Sequence of chain 1.A:
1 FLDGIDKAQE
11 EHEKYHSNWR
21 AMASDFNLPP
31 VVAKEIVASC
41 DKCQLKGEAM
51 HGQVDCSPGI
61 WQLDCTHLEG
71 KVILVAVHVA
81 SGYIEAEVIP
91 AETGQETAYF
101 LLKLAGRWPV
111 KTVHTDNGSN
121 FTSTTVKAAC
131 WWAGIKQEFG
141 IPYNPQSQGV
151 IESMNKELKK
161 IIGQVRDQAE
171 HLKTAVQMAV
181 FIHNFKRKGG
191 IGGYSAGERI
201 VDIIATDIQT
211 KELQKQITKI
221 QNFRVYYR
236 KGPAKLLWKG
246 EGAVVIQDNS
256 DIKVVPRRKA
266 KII

Binding-site contacts:
Ligand atom CAU contacts residue PRO145 of chain 1.A at 3.6 Å (hydrophobic).
Ligand atom CAW contacts residue MG1 of chain 1.P at 2.9 Å.
Ligand atom CAR contacts residue PRO145 of chain 1.A at 3.8 Å (hydrophobic).
Ligand atom OAE contacts residue MG1 of chain 1.O at 2.2 Å.
Ligand atom FAG contacts residue PRO145 of chain 1.A at 4.0 Å.
Ligand atom CAH contacts residue PRO145 of chain 1.A at 4.1 Å (hydrophobic).
Ligand atom CAH contacts residue GLN146 of chain 1.A at 3.8 Å.
Ligand atom CAW contacts residue GLU152 of chain 1.A at 3.8 Å.
Ligand atom OAC contacts residue MG1 of chain 1.O at 2.0 Å.
Ligand atom CAS contacts residue MG1 of chain 1.O at 3.1 Å.
Ligand atom OAD contacts residue ASP64 of chain 1.A at 4.1 Å.
Ligand atom OAQ contacts residue TYR143 of chain 1.A at 3.9 Å.
Ligand atom CAT contacts residue PRO145 of chain 1.A at 3.8 Å (hydrophobic).
Ligand atom OAE contacts residue GLU152 of chain 1.A at 3.2 Å (salt-bridge).
Ligand atom CAM contacts residue GLY118 of chain 1.A at 3.9 Å.
Ligand atom NBC contacts residue MG1 of chain 1.O at 4.2 Å.
Ligand atom OAD contacts residue MG1 of chain 1.P at 2.2 Å.
Ligand atom CAJ contacts residue GLU152 of chain 1.A at 4.0 Å.
Ligand atom CAL contacts residue TYR143 of chain 1.A at 3.9 Å (hydrophobic).
Ligand atom OAE contacts residue MG1 of chain 1.P at 2.1 Å.
Ligand atom OAC contacts residue ASP116 of chain 1.A at 3.0 Å (salt-bridge).
Ligand atom CAZ contacts residue GLU152 of chain 1.A at 3.6 Å.
Ligand atom FAF contacts residue PRO145 of chain 1.A at 4.2 Å.
Ligand atom CAJ contacts residue PRO145 of chain 1.A at 3.5 Å (hydrophobic).
Ligand atom FAF contacts residue GLN146 of chain 1.A at 3.3 Å.
Ligand atom OAE contacts residue ASP64 of chain 1.A at 3.2 Å (salt-bridge).
Ligand atom CAZ contacts residue MG1 of chain 1.P at 2.9 Å.
Ligand atom OAC contacts residue ASP64 of chain 1.A at 4.1 Å.
Ligand atom CAX contacts residue PRO145 of chain 1.A at 4.0 Å (hydrophobic).
Ligand atom OAD contacts residue GLU152 of chain 1.A at 2.7 Å (salt-bridge).
Ligand atom CAV contacts residue PRO145 of chain 1.A at 4.0 Å (hydrophobic).
Ligand atom CAT contacts residue GLN146 of chain 1.A at 3.9 Å.
Ligand atom OAE contacts residue ASP116 of chain 1.A at 3.5 Å (salt-bridge).
Ligand atom CAU contacts residue GLU152 of chain 1.A at 4.1 Å.
Ligand atom CAI contacts residue PRO145 of chain 1.A at 4.2 Å (hydrophobic).
Ligand atom OAB contacts residue PRO145 of chain 1.A at 3.5 Å.
Ligand atom CAY contacts residue MG1 of chain 1.O at 3.6 Å.
Ligand atom CAW contacts residue MG1 of chain 1.O at 3.3 Å.
Ligand atom CAS contacts residue ASP116 of chain 1.A at 3.7 Å.
Ligand atom FAG contacts residue GLU152 of chain 1.A at 3.0 Å.

A protein and the small-molecule ligand that binds it are described below.
Small molecule (SMILES): C[C@@H]1CCO[C@H]2Cn3cc(C(=O)NCc4ccc(F)cc4F)c(=O)c(O)c3C(=O)N12